Binding-site contacts:
Ligand atom O contacts residue THR21 of chain 1.N at 3.4 Å (h-bond).
Ligand atom CA contacts residue THR21 of chain 1.N at 3.7 Å.
Ligand atom CA contacts residue THR1 of chain 1.N at 2.4 Å.
Ligand atom CB contacts residue THR20 of chain 1.N at 3.7 Å.
Ligand atom C contacts residue THR21 of chain 1.N at 4.0 Å.
Ligand atom C contacts residue THR1 of chain 1.N at 1.4 Å.
Ligand atom C1 contacts residue SER168 of chain 1.N at 4.0 Å.
Ligand atom C contacts residue GLY47 of chain 1.N at 3.6 Å.
Ligand atom OD1 contacts residue ARG19 of chain 1.N at 3.8 Å.
Ligand atom C3 contacts residue THR1 of chain 1.N at 2.4 Å.
Ligand atom OD1 contacts residue THR20 of chain 1.N at 2.8 Å (h-bond).
Ligand atom N contacts residue GLY47 of chain 1.N at 3.1 Å (h-bond).
Ligand atom C contacts residue LYS33 of chain 1.N at 4.0 Å.
Ligand atom N contacts residue THR21 of chain 1.N at 3.4 Å (h-bond).
Ligand atom CB contacts residue GLY47 of chain 1.N at 3.7 Å.
Ligand atom C3 contacts residue ARG19 of chain 1.N at 3.4 Å.
Ligand atom C3 contacts residue LYS33 of chain 1.N at 3.6 Å.
Ligand atom O contacts residue THR21 of chain 1.N at 3.7 Å.
Ligand atom CA contacts residue GLY47 of chain 1.N at 3.3 Å.
Ligand atom CA contacts residue LYS33 of chain 1.N at 4.0 Å.
Ligand atom C2 contacts residue THR1 of chain 1.N at 1.5 Å.
Ligand atom O contacts residue GLY47 of chain 1.N at 3.3 Å (h-bond).
Ligand atom O contacts residue ALA49 of chain 1.N at 3.3 Å (h-bond).
Ligand atom OD2 contacts residue ARG45 of chain 1.N at 3.6 Å.
Ligand atom C3 contacts residue SER168 of chain 1.N at 3.2 Å.
Ligand atom CG contacts residue THR20 of chain 1.N at 4.0 Å.
Ligand atom O contacts residue SER46 of chain 1.N at 3.8 Å.
Ligand atom O contacts residue THR20 of chain 1.N at 3.2 Å.
Ligand atom OD2 contacts residue ALA49 of chain 1.N at 3.9 Å.
Ligand atom N contacts residue THR1 of chain 1.N at 3.7 Å.
Ligand atom CB contacts residue THR1 of chain 1.N at 2.7 Å.
Ligand atom C1 contacts residue THR1 of chain 1.N at 2.4 Å.
Ligand atom C1 contacts residue SER129 of chain 1.N at 3.6 Å.
Ligand atom O contacts residue THR1 of chain 1.N at 2.1 Å (h-bond).
Ligand atom OD1 contacts residue LYS33 of chain 1.N at 3.5 Å.
Ligand atom CG contacts residue HIS114 of chain 1.H at 3.8 Å.
Ligand atom CG contacts residue THR22 of chain 1.N at 3.9 Å.
Ligand atom CB contacts residue LYS33 of chain 1.N at 3.9 Å.
Ligand atom CG contacts residue LYS33 of chain 1.N at 3.9 Å.
Ligand atom O contacts residue THR1 of chain 1.N at 3.6 Å.

This protein binds this small molecule.
Small molecule (SMILES): CC(=O)N1CCC[C@H]1C(=O)N[C@@H](C)C(=O)N[C@@H](CC(=O)O)[C@@H](O)[C@H](C)CO

Sequence of chain 1.N:
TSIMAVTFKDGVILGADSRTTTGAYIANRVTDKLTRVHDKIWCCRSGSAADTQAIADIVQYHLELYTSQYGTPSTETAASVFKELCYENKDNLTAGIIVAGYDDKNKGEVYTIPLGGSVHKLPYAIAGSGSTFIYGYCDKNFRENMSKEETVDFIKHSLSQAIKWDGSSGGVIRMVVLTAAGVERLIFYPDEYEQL

Sequence of chain 1.H:
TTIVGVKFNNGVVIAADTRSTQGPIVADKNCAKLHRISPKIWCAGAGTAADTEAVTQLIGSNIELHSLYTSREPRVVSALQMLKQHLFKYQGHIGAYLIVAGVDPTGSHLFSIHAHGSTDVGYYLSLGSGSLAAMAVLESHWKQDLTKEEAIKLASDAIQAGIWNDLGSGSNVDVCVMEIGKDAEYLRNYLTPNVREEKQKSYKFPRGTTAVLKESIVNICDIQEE